Binding-site contacts:
Ligand atom C12 contacts residue ALA46 of chain 1.C at 3.7 Å (hydrophobic).
Ligand atom C9 contacts residue PHE160 of chain 1.C at 3.4 Å (hydrophobic).
Ligand atom C19 contacts residue TRP96 of chain 1.C at 3.7 Å (hydrophobic).
Ligand atom O24 contacts residue GLY158 of chain 1.C at 3.5 Å.
Ligand atom C3 contacts residue LYS48 of chain 1.C at 3.6 Å.
Ligand atom N25 contacts residue GLU66 of chain 1.C at 2.8 Å (salt-bridge).
Ligand atom F32 contacts residue ILE92 of chain 1.C at 3.3 Å.
Ligand atom C1 contacts residue THR94 of chain 1.C at 3.8 Å.
Ligand atom C10 contacts residue ALA46 of chain 1.C at 3.6 Å (hydrophobic).
Ligand atom C23 contacts residue ASP159 of chain 1.C at 3.4 Å.
Ligand atom C1 contacts residue LYS48 of chain 1.C at 3.5 Å.
Ligand atom C6 contacts residue ASP159 of chain 1.C at 3.5 Å.
Ligand atom F32 contacts residue GLU66 of chain 1.C at 3.8 Å.
Ligand atom C11 contacts residue THR94 of chain 1.C at 3.4 Å.
Ligand atom N20 contacts residue TRP96 of chain 1.C at 3.8 Å.
Ligand atom F15 contacts residue VAL36 of chain 1.C at 3.6 Å.
Ligand atom O24 contacts residue ASP159 of chain 1.C at 2.8 Å (salt-bridge).
Ligand atom C10 contacts residue PHE160 of chain 1.C at 3.7 Å (hydrophobic).
Ligand atom O24 contacts residue LEU79 of chain 1.C at 3.4 Å.
Ligand atom C26 contacts residue ASP159 of chain 1.C at 3.4 Å.
Ligand atom C11 contacts residue ALA46 of chain 1.C at 3.4 Å (hydrophobic).
Ligand atom N18 contacts residue TRP96 of chain 1.C at 3.7 Å.
Ligand atom C19 contacts residue CYS97 of chain 1.C at 3.2 Å (hydrophobic).
Ligand atom C23 contacts residue GLU66 of chain 1.C at 3.2 Å.
Ligand atom N20 contacts residue CYS97 of chain 1.C at 3.0 Å (h-bond).
Ligand atom C1 contacts residue ALA46 of chain 1.C at 3.7 Å (hydrophobic).
Ligand atom N8 contacts residue PHE160 of chain 1.C at 3.5 Å.
Ligand atom F32 contacts residue LEU70 of chain 1.C at 3.2 Å.
Ligand atom C21 contacts residue TRP96 of chain 1.C at 3.6 Å (hydrophobic).
Ligand atom C2 contacts residue LYS48 of chain 1.C at 3.7 Å.
Ligand atom C26 contacts residue GLY158 of chain 1.C at 3.8 Å.
Ligand atom N22 contacts residue ASP159 of chain 1.C at 3.5 Å (salt-bridge).
Ligand atom N22 contacts residue GLU66 of chain 1.C at 2.8 Å (salt-bridge).
Ligand atom C27 contacts residue LEU70 of chain 1.C at 3.7 Å (hydrophobic).
Ligand atom C14 contacts residue PHE160 of chain 1.C at 3.3 Å (hydrophobic).
Ligand atom C10 contacts residue THR94 of chain 1.C at 3.2 Å.
Ligand atom N25 contacts residue ASP159 of chain 1.C at 3.6 Å.
Ligand atom C3 contacts residue THR94 of chain 1.C at 3.5 Å.
Ligand atom C11 contacts residue GLN95 of chain 1.C at 3.5 Å.
Ligand atom F15 contacts residue PHE160 of chain 1.C at 3.4 Å.

Sequence of chain 1.C:
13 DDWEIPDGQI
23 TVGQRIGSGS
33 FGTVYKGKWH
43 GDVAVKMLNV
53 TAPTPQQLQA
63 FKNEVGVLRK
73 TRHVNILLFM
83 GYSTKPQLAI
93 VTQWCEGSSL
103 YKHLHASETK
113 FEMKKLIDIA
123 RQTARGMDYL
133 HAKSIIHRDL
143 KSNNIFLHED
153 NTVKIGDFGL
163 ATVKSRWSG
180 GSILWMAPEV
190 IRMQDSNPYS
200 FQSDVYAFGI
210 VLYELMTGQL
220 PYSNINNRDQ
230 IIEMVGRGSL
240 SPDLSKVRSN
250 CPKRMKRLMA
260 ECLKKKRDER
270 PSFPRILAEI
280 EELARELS

This protein binds this small molecule.
Small molecule (SMILES): Cc1cc(F)c(NC(=O)NCCC(C)(C)C)cc1Nc1ccc2ncn(C)c(=O)c2c1F